Sequence of chain 1.A:
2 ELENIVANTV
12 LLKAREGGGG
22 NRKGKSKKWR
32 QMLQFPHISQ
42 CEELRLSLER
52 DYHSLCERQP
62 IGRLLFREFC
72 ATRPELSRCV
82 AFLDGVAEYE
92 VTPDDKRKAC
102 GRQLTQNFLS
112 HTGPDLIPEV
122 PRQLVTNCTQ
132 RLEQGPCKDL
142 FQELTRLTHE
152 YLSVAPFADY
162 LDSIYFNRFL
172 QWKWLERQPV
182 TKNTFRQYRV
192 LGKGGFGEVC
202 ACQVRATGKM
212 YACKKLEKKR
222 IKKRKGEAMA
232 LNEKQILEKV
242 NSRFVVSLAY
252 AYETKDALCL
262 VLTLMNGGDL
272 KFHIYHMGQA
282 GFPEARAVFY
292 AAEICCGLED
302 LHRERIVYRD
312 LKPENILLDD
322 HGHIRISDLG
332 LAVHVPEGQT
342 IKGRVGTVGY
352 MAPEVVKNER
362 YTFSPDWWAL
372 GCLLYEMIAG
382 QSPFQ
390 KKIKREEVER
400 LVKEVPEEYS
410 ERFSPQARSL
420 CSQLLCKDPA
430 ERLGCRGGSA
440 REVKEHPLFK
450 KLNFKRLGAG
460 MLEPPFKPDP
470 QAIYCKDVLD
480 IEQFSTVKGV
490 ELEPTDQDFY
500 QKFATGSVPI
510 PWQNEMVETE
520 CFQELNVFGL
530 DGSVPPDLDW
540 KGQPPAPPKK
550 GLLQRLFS

Binding-site contacts:
Ligand atom N1 contacts residue LEU318 of chain 1.A at 3.9 Å.
Ligand atom C2' contacts residue ASP270 of chain 1.A at 3.6 Å.
Ligand atom N6 contacts residue THR264 of chain 1.A at 2.9 Å (h-bond).
Ligand atom O5' contacts residue GLU315 of chain 1.A at 3.8 Å.
Ligand atom C7 contacts residue VAL200 of chain 1.A at 3.9 Å (hydrophobic).
Ligand atom C6 contacts residue LEU318 of chain 1.A at 3.3 Å (hydrophobic).
Ligand atom C3' contacts residue GLU315 of chain 1.A at 3.9 Å.
Ligand atom N1 contacts residue ALA213 of chain 1.A at 4.0 Å.
Ligand atom N9 contacts residue VAL200 of chain 1.A at 3.6 Å.
Ligand atom O2' contacts residue LEU192 of chain 1.A at 3.4 Å (h-bond).
Ligand atom O3' contacts residue ASP270 of chain 1.A at 2.7 Å (salt-bridge).
Ligand atom C3' contacts residue ASP270 of chain 1.A at 3.7 Å.
Ligand atom O4' contacts residue GLY193 of chain 1.A at 3.7 Å.
Ligand atom C8 contacts residue VAL200 of chain 1.A at 3.5 Å (hydrophobic).
Ligand atom C5 contacts residue LEU318 of chain 1.A at 3.3 Å (hydrophobic).
Ligand atom O2' contacts residue ASP270 of chain 1.A at 3.0 Å (salt-bridge).
Ligand atom N11 contacts residue LEU263 of chain 1.A at 3.8 Å.
Ligand atom N1 contacts residue MET266 of chain 1.A at 3.2 Å (h-bond).
Ligand atom O12 contacts residue LEU263 of chain 1.A at 3.8 Å.
Ligand atom O5' contacts residue ASN316 of chain 1.A at 3.9 Å.
Ligand atom N11 contacts residue LYS215 of chain 1.A at 3.6 Å.
Ligand atom N6 contacts residue LEU318 of chain 1.A at 3.5 Å.
Ligand atom C4 contacts residue LEU318 of chain 1.A at 3.9 Å (hydrophobic).
Ligand atom C2 contacts residue MET266 of chain 1.A at 3.4 Å (hydrophobic).
Ligand atom C6 contacts residue THR264 of chain 1.A at 3.9 Å.
Ligand atom N1 contacts residue THR264 of chain 1.A at 4.1 Å.
Ligand atom N6 contacts residue ALA213 of chain 1.A at 3.7 Å.
Ligand atom O12 contacts residue LEU318 of chain 1.A at 3.5 Å.
Ligand atom C10 contacts residue LEU318 of chain 1.A at 3.9 Å (hydrophobic).
Ligand atom N11 contacts residue ASP329 of chain 1.A at 3.4 Å (salt-bridge).
Ligand atom O4' contacts residue LEU192 of chain 1.A at 3.8 Å.
Ligand atom C6 contacts residue ALA213 of chain 1.A at 3.8 Å (hydrophobic).
Ligand atom N6 contacts residue MET266 of chain 1.A at 3.9 Å.
Ligand atom O4' contacts residue VAL200 of chain 1.A at 4.0 Å.
Ligand atom O3' contacts residue GLU315 of chain 1.A at 3.5 Å (salt-bridge).
Ligand atom O12 contacts residue SER328 of chain 1.A at 3.5 Å.
Ligand atom C1' contacts residue LEU192 of chain 1.A at 3.7 Å (hydrophobic).
Ligand atom C4 contacts residue VAL200 of chain 1.A at 4.0 Å (hydrophobic).
Ligand atom O5' contacts residue ASP329 of chain 1.A at 4.0 Å.
Ligand atom C7 contacts residue LEU318 of chain 1.A at 3.6 Å (hydrophobic).

This small molecule binds to this protein.
Small molecule (SMILES): NC(=O)c1cn([C@@H]2O[C@H](CO)[C@@H](O)[C@H]2O)c2ncnc(N)c12